Binding-site contacts:
Ligand atom C11 contacts residue ALA99 of chain 1.A at 3.4 Å (hydrophobic).
Ligand atom C20 contacts residue GLU100 of chain 1.A at 3.4 Å.
Ligand atom C46 contacts residue SER27 of chain 1.A at 3.8 Å.
Ligand atom C20 contacts residue ALA99 of chain 1.A at 3.1 Å (hydrophobic).
Ligand atom N10 contacts residue LEU149 of chain 1.A at 3.8 Å.
Ligand atom C12 contacts residue LEU149 of chain 1.A at 3.4 Å (hydrophobic).
Ligand atom N10 contacts residue ALA99 of chain 1.A at 3.0 Å (h-bond).
Ligand atom C16 contacts residue LEU25 of chain 1.A at 4.0 Å (hydrophobic).
Ligand atom C11 contacts residue MET98 of chain 1.A at 3.8 Å (hydrophobic).
Ligand atom C4 contacts residue MET96 of chain 1.A at 3.2 Å (hydrophobic).
Ligand atom C11 contacts residue LEU149 of chain 1.A at 3.7 Å (hydrophobic).
Ligand atom C12 contacts residue ALA48 of chain 1.A at 3.6 Å (hydrophobic).
Ligand atom C19 contacts residue GLY102 of chain 1.A at 3.7 Å.
Ligand atom C49 contacts residue SER27 of chain 1.A at 3.4 Å.
Ligand atom N13 contacts residue MET98 of chain 1.A at 3.9 Å.
Ligand atom N8 contacts residue LEU149 of chain 1.A at 3.5 Å.
Ligand atom N13 contacts residue ALA99 of chain 1.A at 3.3 Å (h-bond).
Ligand atom C7 contacts residue LEU149 of chain 1.A at 3.3 Å (hydrophobic).
Ligand atom N10 contacts residue GLU97 of chain 1.A at 4.0 Å.
Ligand atom C25 contacts residue VAL33 of chain 1.A at 3.9 Å (hydrophobic).
Ligand atom C11 contacts residue GLU97 of chain 1.A at 3.0 Å.
Ligand atom C17 contacts residue PRO103 of chain 1.A at 3.9 Å (hydrophobic).
Ligand atom C9 contacts residue LEU149 of chain 1.A at 3.8 Å (hydrophobic).
Ligand atom N21 contacts residue LEU25 of chain 1.A at 3.8 Å.
Ligand atom N10 contacts residue ALA48 of chain 1.A at 3.6 Å.
Ligand atom N8 contacts residue ALA48 of chain 1.A at 3.9 Å.
Ligand atom C5 contacts residue LEU149 of chain 1.A at 3.8 Å (hydrophobic).
Ligand atom C9 contacts residue ALA48 of chain 1.A at 3.8 Å (hydrophobic).
Ligand atom N10 contacts residue MET98 of chain 1.A at 3.9 Å.
Ligand atom C9 contacts residue ALA99 of chain 1.A at 4.0 Å (hydrophobic).
Ligand atom C5 contacts residue MET96 of chain 1.A at 4.0 Å (hydrophobic).
Ligand atom C17 contacts residue LEU25 of chain 1.A at 3.8 Å (hydrophobic).
Ligand atom C14 contacts residue LEU25 of chain 1.A at 3.9 Å (hydrophobic).
Ligand atom N3 contacts residue MET96 of chain 1.A at 3.3 Å (h-bond).
Ligand atom C19 contacts residue LEU25 of chain 1.A at 4.0 Å (hydrophobic).
Ligand atom C7 contacts residue ALA48 of chain 1.A at 3.9 Å (hydrophobic).
Ligand atom C20 contacts residue GLY102 of chain 1.A at 3.6 Å.
Ligand atom C12 contacts residue GLU97 of chain 1.A at 3.7 Å.
Ligand atom C11 contacts residue ALA48 of chain 1.A at 3.5 Å (hydrophobic).
Ligand atom O29 contacts residue VAL33 of chain 1.A at 3.5 Å.

This protein binds this small molecule.
Small molecule (SMILES): Cc1ccc(NC(=O)c2ccc(CN3CCN(C)CC3)cc2)cc1Nc1nccc(-c2cccnc2)n1

Sequence of chain 1.A:
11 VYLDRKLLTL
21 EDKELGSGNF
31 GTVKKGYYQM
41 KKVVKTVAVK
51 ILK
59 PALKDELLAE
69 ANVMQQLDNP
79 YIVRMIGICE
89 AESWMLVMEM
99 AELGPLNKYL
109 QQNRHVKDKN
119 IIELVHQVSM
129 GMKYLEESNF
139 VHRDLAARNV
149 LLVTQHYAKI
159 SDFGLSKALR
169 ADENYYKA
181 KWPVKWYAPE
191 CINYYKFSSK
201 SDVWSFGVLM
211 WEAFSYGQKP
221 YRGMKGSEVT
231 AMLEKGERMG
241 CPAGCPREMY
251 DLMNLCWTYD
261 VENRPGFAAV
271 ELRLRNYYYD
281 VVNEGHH